Sequence of chain 1.A:
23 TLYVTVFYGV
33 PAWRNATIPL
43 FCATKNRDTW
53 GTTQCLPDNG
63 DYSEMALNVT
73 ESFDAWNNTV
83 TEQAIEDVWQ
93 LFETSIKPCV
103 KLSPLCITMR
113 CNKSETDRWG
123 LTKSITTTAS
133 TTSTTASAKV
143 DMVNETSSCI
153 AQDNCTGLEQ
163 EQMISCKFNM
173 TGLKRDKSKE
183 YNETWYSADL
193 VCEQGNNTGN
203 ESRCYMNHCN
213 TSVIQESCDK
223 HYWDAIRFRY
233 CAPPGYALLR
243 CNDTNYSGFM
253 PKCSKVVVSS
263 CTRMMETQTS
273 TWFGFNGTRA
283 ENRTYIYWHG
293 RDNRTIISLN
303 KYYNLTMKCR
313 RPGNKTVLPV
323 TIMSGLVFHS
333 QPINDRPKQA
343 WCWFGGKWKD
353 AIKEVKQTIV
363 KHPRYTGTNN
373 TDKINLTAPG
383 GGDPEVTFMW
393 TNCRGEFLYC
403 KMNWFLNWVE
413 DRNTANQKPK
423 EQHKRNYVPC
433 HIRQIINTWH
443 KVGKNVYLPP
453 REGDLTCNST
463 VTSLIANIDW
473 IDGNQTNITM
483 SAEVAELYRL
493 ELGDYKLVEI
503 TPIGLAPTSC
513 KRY

Binding-site contacts:
Ligand atom C8 contacts residue GLN477 of chain 1.A at 3.6 Å.
Ligand atom C8 contacts residue ASN479 of chain 1.A at 4.4 Å.
Ligand atom O5 contacts residue ASN479 of chain 1.A at 2.5 Å (h-bond).
Ligand atom C8 contacts residue ASP471 of chain 1.A at 3.5 Å.
Ligand atom C2 contacts residue ASN479 of chain 1.A at 2.5 Å.
Ligand atom C1 contacts residue ASN479 of chain 1.A at 1.5 Å.
Ligand atom O6 contacts residue THR379 of chain 1.A at 4.4 Å.
Ligand atom O7 contacts residue ASP471 of chain 1.A at 3.9 Å.
Ligand atom C7 contacts residue ASP471 of chain 1.A at 4.0 Å.
Ligand atom O7 contacts residue ASN479 of chain 1.A at 3.5 Å (h-bond).
Ligand atom C3 contacts residue ASN479 of chain 1.A at 3.9 Å.
Ligand atom C4 contacts residue ASN479 of chain 1.A at 4.3 Å.
Ligand atom C5 contacts residue ASN479 of chain 1.A at 3.8 Å.
Ligand atom C8 contacts residue TRP472 of chain 1.A at 4.0 Å (hydrophobic).
Ligand atom N2 contacts residue ASN479 of chain 1.A at 2.9 Å (h-bond).
Ligand atom C7 contacts residue ASN479 of chain 1.A at 3.4 Å.
Ligand atom C8 contacts residue ILE473 of chain 1.A at 4.2 Å (hydrophobic).

A protein and the small-molecule ligand that binds it are described below.
Small molecule (SMILES): CC(=O)N[C@H]1[C@H](O[C@H]2[C@H](O)[C@@H](NC(C)=O)CO[C@@H]2CO)O[C@H](CO)[C@@H](O)[C@@H]1O